Binding-site contacts:
Ligand atom CD1 contacts residue GLY47 of chain 1.AA at 3.6 Å.
Ligand atom C12 contacts residue VAL31 of chain 1.AA at 3.6 Å (hydrophobic).
Ligand atom C7 contacts residue ALA49 of chain 1.AA at 3.6 Å (hydrophobic).
Ligand atom O contacts residue THR21 of chain 1.AA at 3.1 Å (h-bond).
Ligand atom O3 contacts residue ARG19 of chain 1.AA at 3.1 Å (salt-bridge).
Ligand atom N contacts residue THR21 of chain 1.AA at 2.8 Å (h-bond).
Ligand atom C contacts residue GLY47 of chain 1.AA at 3.7 Å.
Ligand atom CA contacts residue PHQ1 of chain 1.SC at 2.4 Å.
Ligand atom N contacts residue THR1 of chain 1.AA at 3.6 Å.
Ligand atom CA contacts residue GLY47 of chain 1.AA at 3.7 Å.
Ligand atom C10 contacts residue VAL31 of chain 1.AA at 3.4 Å (hydrophobic).
Ligand atom O3 contacts residue LYS33 of chain 1.AA at 2.9 Å (salt-bridge).
Ligand atom O1 contacts residue VAL31 of chain 1.AA at 3.5 Å.
Ligand atom O contacts residue THR1 of chain 1.AA at 2.3 Å (h-bond).
Ligand atom CA contacts residue GLY47 of chain 1.AA at 3.6 Å.
Ligand atom CB contacts residue THR21 of chain 1.AA at 3.7 Å.
Ligand atom CD2 contacts residue ALA27 of chain 1.AA at 3.4 Å (hydrophobic).
Ligand atom C22 contacts residue THR1 of chain 1.AA at 1.5 Å.
Ligand atom N contacts residue ASP125 of chain 1.BA at 2.8 Å (salt-bridge).
Ligand atom C20 contacts residue GLY47 of chain 1.AA at 3.5 Å.
Ligand atom C contacts residue THR1 of chain 1.AA at 1.4 Å.
Ligand atom C contacts residue PHQ1 of chain 1.SC at 3.2 Å.
Ligand atom N contacts residue GLY47 of chain 1.AA at 2.9 Å (h-bond).
Ligand atom C22 contacts residue TYR169 of chain 1.AA at 3.5 Å (hydrophobic).
Ligand atom O contacts residue ALA20 of chain 1.AA at 3.4 Å.
Ligand atom O3 contacts residue THR1 of chain 1.AA at 2.4 Å (h-bond).
Ligand atom O3 contacts residue TYR169 of chain 1.AA at 3.0 Å (h-bond).
Ligand atom O contacts residue PHQ1 of chain 1.SC at 3.6 Å.
Ligand atom C contacts residue THR21 of chain 1.AA at 3.6 Å.
Ligand atom N contacts residue PHQ1 of chain 1.SC at 1.3 Å.
Ligand atom O contacts residue GLY47 of chain 1.AA at 2.9 Å (h-bond).
Ligand atom O contacts residue ALA49 of chain 1.AA at 3.1 Å (h-bond).
Ligand atom C10 contacts residue ALA49 of chain 1.AA at 3.4 Å (hydrophobic).
Ligand atom C contacts residue LYS33 of chain 1.AA at 3.7 Å.
Ligand atom C12 contacts residue ALA49 of chain 1.AA at 3.5 Å (hydrophobic).
Ligand atom C20 contacts residue THR1 of chain 1.AA at 2.8 Å.
Ligand atom CB contacts residue PHQ1 of chain 1.SC at 3.6 Å.
Ligand atom CA contacts residue THR1 of chain 1.AA at 2.4 Å.
Ligand atom CD1 contacts residue SER129 of chain 1.BA at 3.7 Å.
Ligand atom CA contacts residue THR21 of chain 1.AA at 3.4 Å.

Sequence of chain 1.AA:
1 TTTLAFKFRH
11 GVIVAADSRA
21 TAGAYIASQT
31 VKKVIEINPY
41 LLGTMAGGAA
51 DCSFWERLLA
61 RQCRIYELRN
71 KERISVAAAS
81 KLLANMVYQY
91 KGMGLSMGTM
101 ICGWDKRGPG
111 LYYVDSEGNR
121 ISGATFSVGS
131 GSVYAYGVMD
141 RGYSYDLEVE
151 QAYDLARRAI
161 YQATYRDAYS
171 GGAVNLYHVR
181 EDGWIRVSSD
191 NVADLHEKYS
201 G

Sequence of chain 1.BA:
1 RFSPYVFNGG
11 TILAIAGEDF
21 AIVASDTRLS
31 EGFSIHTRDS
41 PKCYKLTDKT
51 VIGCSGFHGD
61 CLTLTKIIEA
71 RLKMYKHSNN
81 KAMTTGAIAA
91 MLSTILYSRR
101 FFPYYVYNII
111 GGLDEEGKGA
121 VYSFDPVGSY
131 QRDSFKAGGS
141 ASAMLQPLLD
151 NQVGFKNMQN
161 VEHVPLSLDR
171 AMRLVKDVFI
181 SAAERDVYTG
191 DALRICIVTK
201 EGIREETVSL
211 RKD

This protein binds this small molecule.
Small molecule (SMILES): CC(C)C[C@H](NC(=O)[C@@H](N)CC(C)C)C(=O)N[C@@H](Cc1ccc(O)cc1)[C@@H](O)CO